Binding-site contacts:
Ligand atom N2 contacts residue ASN315 of chain 41.H at 2.8 Å (h-bond).
Ligand atom C6 contacts residue ASN315 of chain 41.H at 4.5 Å.
Ligand atom O5 contacts residue ASN315 of chain 41.H at 2.4 Å (h-bond).
Ligand atom C8 contacts residue ASN315 of chain 41.H at 3.5 Å.
Ligand atom C7 contacts residue ASN315 of chain 41.H at 3.3 Å.
Ligand atom O7 contacts residue ASN315 of chain 41.H at 4.2 Å.
Ligand atom C3 contacts residue ASN315 of chain 41.H at 3.8 Å.
Ligand atom C8 contacts residue ILE281 of chain 41.H at 4.5 Å (hydrophobic).
Ligand atom C1 contacts residue VAL314 of chain 41.H at 4.4 Å (hydrophobic).
Ligand atom O5 contacts residue THR313 of chain 41.H at 4.3 Å.
Ligand atom C1 contacts residue ASN315 of chain 41.H at 1.4 Å.
Ligand atom C5 contacts residue ASN315 of chain 41.H at 3.7 Å.
Ligand atom C6 contacts residue THR313 of chain 41.H at 4.5 Å.
Ligand atom C4 contacts residue ASN315 of chain 41.H at 4.3 Å.
Ligand atom O5 contacts residue VAL314 of chain 41.H at 3.8 Å.
Ligand atom C2 contacts residue ASN315 of chain 41.H at 2.5 Å.

Sequence of chain 41.H:
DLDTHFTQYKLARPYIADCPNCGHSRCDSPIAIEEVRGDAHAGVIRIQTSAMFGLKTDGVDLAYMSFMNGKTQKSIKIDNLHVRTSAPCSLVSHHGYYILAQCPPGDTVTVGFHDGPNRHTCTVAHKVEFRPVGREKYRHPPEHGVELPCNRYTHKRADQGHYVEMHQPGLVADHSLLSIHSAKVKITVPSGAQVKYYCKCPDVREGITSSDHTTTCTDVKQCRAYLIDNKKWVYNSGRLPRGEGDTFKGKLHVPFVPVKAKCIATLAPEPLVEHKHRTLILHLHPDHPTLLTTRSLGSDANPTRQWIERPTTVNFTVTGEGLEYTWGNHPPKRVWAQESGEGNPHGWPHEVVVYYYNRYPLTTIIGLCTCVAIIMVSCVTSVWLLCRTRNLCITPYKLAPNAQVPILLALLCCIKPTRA

This small molecule binds to this protein.
Small molecule (SMILES): CC(=O)N[C@@H]1[C@@H](O)[C@H](O)[C@@H](CO)O[C@H]1O